Sequence of chain 1.H:
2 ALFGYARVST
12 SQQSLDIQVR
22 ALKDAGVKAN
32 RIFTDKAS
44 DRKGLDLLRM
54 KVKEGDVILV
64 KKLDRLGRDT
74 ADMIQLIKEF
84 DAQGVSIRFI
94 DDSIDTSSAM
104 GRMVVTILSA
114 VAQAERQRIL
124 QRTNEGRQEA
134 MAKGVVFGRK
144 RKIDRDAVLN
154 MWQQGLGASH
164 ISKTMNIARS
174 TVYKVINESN

Binding-site contacts:
Ligand atom C2' contacts residue ARG130 of chain 1.H at 3.7 Å.
Ligand atom OP1 contacts residue ARG119 of chain 1.H at 4.3 Å.
Ligand atom O4' contacts residue SER10 of chain 1.H at 3.8 Å.
Ligand atom C2 contacts residue ARG130 of chain 1.H at 3.9 Å.
Ligand atom P contacts residue ARG8 of chain 1.H at 4.0 Å.
Ligand atom C5' contacts residue ARG119 of chain 1.H at 3.7 Å.
Ligand atom OP1 contacts residue SER10 of chain 1.H at 2.5 Å (h-bond).
Ligand atom C4' contacts residue ARG130 of chain 1.H at 3.6 Å.
Ligand atom OP1 contacts residue ARG68 of chain 1.H at 3.0 Å (salt-bridge).
Ligand atom N3 contacts residue ARG130 of chain 1.H at 3.6 Å (salt-bridge).
Ligand atom N9 contacts residue ARG130 of chain 1.H at 4.1 Å.
Ligand atom P contacts residue ARG119 of chain 1.H at 3.9 Å.
Ligand atom O5' contacts residue ARG119 of chain 1.H at 3.1 Å (salt-bridge).
Ligand atom OP1 contacts residue VAL9 of chain 1.H at 4.4 Å.
Ligand atom OP2 contacts residue ARG68 of chain 1.H at 3.3 Å (salt-bridge).
Ligand atom C5' contacts residue ASN127 of chain 1.H at 4.0 Å.
Ligand atom O4' contacts residue ARG130 of chain 1.H at 3.5 Å (salt-bridge).
Ligand atom OP2 contacts residue ARG119 of chain 1.H at 3.6 Å.
Ligand atom OP2 contacts residue SER10 of chain 1.H at 2.5 Å (h-bond).
Ligand atom C5' contacts residue LEU123 of chain 1.H at 3.6 Å (hydrophobic).
Ligand atom P contacts residue ARG68 of chain 1.H at 3.6 Å.
Ligand atom P contacts residue SER10 of chain 1.H at 1.6 Å.
Ligand atom OP2 contacts residue ARG71 of chain 1.H at 4.2 Å.
Ligand atom C5' contacts residue SER10 of chain 1.H at 3.0 Å.
Ligand atom OP2 contacts residue ARG8 of chain 1.H at 3.1 Å (salt-bridge).
Ligand atom C4' contacts residue ARG119 of chain 1.H at 4.1 Å.
Ligand atom O3' contacts residue ARG130 of chain 1.H at 2.9 Å (salt-bridge).
Ligand atom C1' contacts residue ARG130 of chain 1.H at 3.1 Å.
Ligand atom C4' contacts residue SER10 of chain 1.H at 4.1 Å.
Ligand atom P contacts residue VAL9 of chain 1.H at 4.5 Å.
Ligand atom C4 contacts residue ARG130 of chain 1.H at 4.3 Å.
Ligand atom C3' contacts residue ARG130 of chain 1.H at 3.6 Å.
Ligand atom C4' contacts residue LEU123 of chain 1.H at 3.7 Å (hydrophobic).
Ligand atom O3' contacts residue LEU123 of chain 1.H at 4.3 Å.
Ligand atom C4' contacts residue ASN127 of chain 1.H at 4.2 Å.
Ligand atom O5' contacts residue SER10 of chain 1.H at 2.6 Å (h-bond).

The protein below binds the small molecule below.
Small molecule (SMILES): Nc1ncnc2c1ncn2[C@H]1C[C@H](O[P](=O)(O)OC[C@H]2O[C@@H](n3cnc4c(N)ncnc43)C[C@@H]2O[P](=O)(O)OC[C@H]2O[C@@H](n3cnc4c(N)ncnc43)C[C@@H]2O)[C@@H](COP(=O)=O)O1